Binding-site contacts:
Ligand atom OAP contacts residue TYR154 of chain 1.A at 2.8 Å (h-bond).
Ligand atom NAU contacts residue LEU280 of chain 1.A at 3.7 Å.
Ligand atom CG2 contacts residue PHE190 of chain 1.A at 3.2 Å (hydrophobic).
Ligand atom N contacts residue SER116 of chain 1.A at 2.8 Å (h-bond).
Ligand atom CAL contacts residue LEU157 of chain 1.A at 3.3 Å (hydrophobic).
Ligand atom CAI contacts residue ALA119 of chain 1.A at 3.5 Å (hydrophobic).
Ligand atom OAP contacts residue HIS276 of chain 1.A at 3.5 Å.
Ligand atom CAJ contacts residue PHE53 of chain 1.A at 3.6 Å (hydrophobic).
Ligand atom OAP contacts residue PHE190 of chain 1.A at 3.4 Å.
Ligand atom NAU contacts residue TYR300 of chain 1.A at 3.2 Å (h-bond).
Ligand atom CG1 contacts residue GLN113 of chain 1.A at 3.3 Å.
Ligand atom O contacts residue HIS150 of chain 1.A at 2.9 Å (h-bond).
Ligand atom CAB contacts residue SER116 of chain 1.A at 3.7 Å.
Ligand atom OAV contacts residue HIS150 of chain 1.A at 2.9 Å (h-bond).
Ligand atom CAN contacts residue SER116 of chain 1.A at 3.6 Å.
Ligand atom CA contacts residue HIS276 of chain 1.A at 3.6 Å.
Ligand atom CAJ contacts residue MET156 of chain 1.A at 3.5 Å (hydrophobic).
Ligand atom CG2 contacts residue CYS112 of chain 1.A at 3.7 Å (hydrophobic).
Ligand atom C contacts residue SER116 of chain 1.A at 3.7 Å.
Ligand atom NAU contacts residue HIS276 of chain 1.A at 2.9 Å (h-bond).
Ligand atom CAO contacts residue SER116 of chain 1.A at 3.6 Å.
Ligand atom CAM contacts residue TYR154 of chain 1.A at 3.7 Å (hydrophobic).
Ligand atom CAN contacts residue CYS112 of chain 1.A at 3.6 Å (hydrophobic).
Ligand atom N contacts residue CYS112 of chain 1.A at 3.7 Å.
Ligand atom CAA contacts residue CYS112 of chain 1.A at 3.6 Å (hydrophobic).
Ligand atom CAO contacts residue PHE190 of chain 1.A at 3.6 Å (hydrophobic).
Ligand atom CG2 contacts residue PHE109 of chain 1.A at 3.5 Å (hydrophobic).
Ligand atom CG1 contacts residue LEU296 of chain 1.A at 3.4 Å (hydrophobic).
Ligand atom CA contacts residue SER116 of chain 1.A at 3.7 Å.
Ligand atom OAV contacts residue HIS276 of chain 1.A at 3.6 Å.
Ligand atom O contacts residue SER116 of chain 1.A at 3.0 Å (h-bond).
Ligand atom C contacts residue HIS150 of chain 1.A at 3.6 Å.
Ligand atom CAG contacts residue ARG115 of chain 1.A at 3.3 Å.
Ligand atom CAA contacts residue SER116 of chain 1.A at 2.8 Å.
Ligand atom OAD contacts residue LEU157 of chain 1.A at 3.5 Å.
Ligand atom CG1 contacts residue SER116 of chain 1.A at 3.6 Å.
Ligand atom NAU contacts residue HIS150 of chain 1.A at 3.7 Å.
Ligand atom CAE contacts residue ARG115 of chain 1.A at 3.6 Å.
Ligand atom C contacts residue HIS276 of chain 1.A at 3.4 Å.
Ligand atom OAV contacts residue TYR300 of chain 1.A at 2.4 Å (h-bond).

A small-molecule ligand and the protein it binds are described below.
Small molecule (SMILES): CCCCCCOc1ccc(C(=O)N[C@H](C(=O)NO)C(C)C)cc1

Sequence of chain 1.A:
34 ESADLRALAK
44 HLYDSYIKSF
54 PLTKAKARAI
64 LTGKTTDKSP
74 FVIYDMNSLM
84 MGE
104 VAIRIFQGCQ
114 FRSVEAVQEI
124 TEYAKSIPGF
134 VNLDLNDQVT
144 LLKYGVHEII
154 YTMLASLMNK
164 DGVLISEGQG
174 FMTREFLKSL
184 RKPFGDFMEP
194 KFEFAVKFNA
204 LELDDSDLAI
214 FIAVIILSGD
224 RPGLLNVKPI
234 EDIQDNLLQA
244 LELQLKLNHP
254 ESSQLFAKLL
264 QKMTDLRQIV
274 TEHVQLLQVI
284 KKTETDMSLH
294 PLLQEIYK